Binding-site contacts:
Ligand atom C8 contacts residue ASN53 of chain 1.B at 3.7 Å.
Ligand atom C8 contacts residue PRO48 of chain 1.B at 4.2 Å (hydrophobic).
Ligand atom C1 contacts residue ASN53 of chain 1.B at 1.6 Å.
Ligand atom O5 contacts residue ASN53 of chain 1.B at 2.4 Å (h-bond).
Ligand atom O7 contacts residue LEU46 of chain 1.B at 3.8 Å.
Ligand atom O7 contacts residue PRO48 of chain 1.B at 4.2 Å.
Ligand atom C7 contacts residue LEU46 of chain 1.B at 4.1 Å (hydrophobic).
Ligand atom C5 contacts residue ASN53 of chain 1.B at 3.7 Å.
Ligand atom C3 contacts residue ASN53 of chain 1.B at 3.7 Å.
Ligand atom C4 contacts residue ASN53 of chain 1.B at 4.2 Å.
Ligand atom C7 contacts residue ASN53 of chain 1.B at 3.7 Å.
Ligand atom N2 contacts residue LEU46 of chain 1.B at 4.1 Å.
Ligand atom N2 contacts residue ASN53 of chain 1.B at 2.9 Å (h-bond).
Ligand atom C2 contacts residue ASN53 of chain 1.B at 2.3 Å.

The protein below binds the small molecule below.
Small molecule (SMILES): CC(=O)N[C@@H]1[C@@H](O)[C@H](O)[C@@H](CO)O[C@H]1O

Sequence of chain 1.B:
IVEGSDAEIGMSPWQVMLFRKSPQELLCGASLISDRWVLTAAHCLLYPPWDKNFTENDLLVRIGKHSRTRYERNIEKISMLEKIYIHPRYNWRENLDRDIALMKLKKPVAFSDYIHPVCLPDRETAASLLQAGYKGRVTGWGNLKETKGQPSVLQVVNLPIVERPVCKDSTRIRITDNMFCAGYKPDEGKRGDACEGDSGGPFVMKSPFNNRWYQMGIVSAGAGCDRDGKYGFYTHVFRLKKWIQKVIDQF